Binding-site contacts:
Ligand atom C15 contacts residue LEU23 of chain 1.A at 3.9 Å (hydrophobic).
Ligand atom C3 contacts residue GLU30 of chain 1.A at 3.5 Å.
Ligand atom C17 contacts residue PRO64 of chain 1.A at 3.5 Å (hydrophobic).
Ligand atom O19 contacts residue SER62 of chain 1.A at 3.7 Å.
Ligand atom C6 contacts residue ILE8 of chain 1.A at 3.5 Å (hydrophobic).
Ligand atom C6 contacts residue ILE121 of chain 1.A at 3.8 Å (hydrophobic).
Ligand atom N4 contacts residue THR142 of chain 1.A at 3.6 Å.
Ligand atom C20 contacts residue SER62 of chain 1.A at 3.4 Å.
Ligand atom N5 contacts residue ALA10 of chain 1.A at 3.8 Å.
Ligand atom N7 contacts residue ILE8 of chain 1.A at 2.7 Å (h-bond).
Ligand atom C9 contacts residue ILE121 of chain 1.A at 3.6 Å (hydrophobic).
Ligand atom N7 contacts residue PHE34 of chain 1.A at 3.8 Å.
Ligand atom N4 contacts residue ILE8 of chain 1.A at 3.8 Å.
Ligand atom C3 contacts residue PHE34 of chain 1.A at 3.6 Å (hydrophobic).
Ligand atom N5 contacts residue ILE8 of chain 1.A at 3.3 Å (h-bond).
Ligand atom C1 contacts residue PHE34 of chain 1.A at 3.5 Å (hydrophobic).
Ligand atom N7 contacts residue ILE121 of chain 1.A at 2.7 Å (h-bond).
Ligand atom C17 contacts residue ILE63 of chain 1.A at 3.8 Å (hydrophobic).
Ligand atom C8 contacts residue NDP1 of chain 1.C at 3.8 Å.
Ligand atom C6 contacts residue PHE34 of chain 1.A at 3.4 Å (hydrophobic).
Ligand atom C8 contacts residue PHE34 of chain 1.A at 3.5 Å (hydrophobic).
Ligand atom C3 contacts residue ALA10 of chain 1.A at 3.7 Å (hydrophobic).
Ligand atom N5 contacts residue PHE34 of chain 1.A at 3.6 Å.
Ligand atom C20 contacts residue NDP1 of chain 1.C at 3.0 Å.
Ligand atom N4 contacts residue GLU30 of chain 1.A at 2.6 Å (salt-bridge).
Ligand atom N7 contacts residue NDP1 of chain 1.C at 3.5 Å.
Ligand atom N5 contacts residue NDP1 of chain 1.C at 3.4 Å (h-bond).
Ligand atom N7 contacts residue TYR127 of chain 1.A at 2.7 Å (h-bond).
Ligand atom C6 contacts residue NDP1 of chain 1.C at 3.4 Å.
Ligand atom C20 contacts residue LEU23 of chain 1.A at 3.8 Å (hydrophobic).
Ligand atom O19 contacts residue LEU23 of chain 1.A at 3.4 Å.
Ligand atom N4 contacts residue ALA10 of chain 1.A at 3.5 Å (h-bond).
Ligand atom C9 contacts residue NDP1 of chain 1.C at 3.7 Å.
Ligand atom C14 contacts residue PHE34 of chain 1.A at 3.7 Å (hydrophobic).
Ligand atom N2 contacts residue GLU30 of chain 1.A at 3.0 Å (salt-bridge).
Ligand atom C3 contacts residue NDP1 of chain 1.C at 3.8 Å.
Ligand atom N2 contacts residue PHE34 of chain 1.A at 3.6 Å.
Ligand atom N4 contacts residue VAL9 of chain 1.A at 3.5 Å.
Ligand atom C18 contacts residue LEU23 of chain 1.A at 3.7 Å (hydrophobic).
Ligand atom N5 contacts residue VAL9 of chain 1.A at 3.4 Å.

Sequence of chain 1.A:
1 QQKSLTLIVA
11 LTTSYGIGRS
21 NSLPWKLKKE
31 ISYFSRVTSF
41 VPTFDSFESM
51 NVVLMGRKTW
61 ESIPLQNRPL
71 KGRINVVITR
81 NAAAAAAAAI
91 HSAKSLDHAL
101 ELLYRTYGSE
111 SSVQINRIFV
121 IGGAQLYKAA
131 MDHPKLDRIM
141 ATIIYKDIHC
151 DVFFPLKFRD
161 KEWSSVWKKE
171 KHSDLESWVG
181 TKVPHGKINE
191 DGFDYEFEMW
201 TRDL

This small molecule binds to this protein.
Small molecule (SMILES): COc1cc(Cc2cnc(N)nc2N)cc(OC)c1OC